Sequence of chain 2.J:
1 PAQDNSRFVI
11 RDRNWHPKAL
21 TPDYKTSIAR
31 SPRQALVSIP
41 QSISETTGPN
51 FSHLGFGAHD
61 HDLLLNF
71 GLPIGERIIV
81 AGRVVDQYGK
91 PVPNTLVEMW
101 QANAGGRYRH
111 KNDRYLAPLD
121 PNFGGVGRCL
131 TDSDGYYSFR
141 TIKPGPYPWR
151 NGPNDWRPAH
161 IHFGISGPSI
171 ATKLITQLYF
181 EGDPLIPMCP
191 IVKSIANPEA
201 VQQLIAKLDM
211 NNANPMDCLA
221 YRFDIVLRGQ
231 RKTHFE

The small molecule below binds the protein below.
Small molecule (SMILES): O=C(O)c1ccc(O)[n+]([O-])c1

Sequence of chain 2.I:
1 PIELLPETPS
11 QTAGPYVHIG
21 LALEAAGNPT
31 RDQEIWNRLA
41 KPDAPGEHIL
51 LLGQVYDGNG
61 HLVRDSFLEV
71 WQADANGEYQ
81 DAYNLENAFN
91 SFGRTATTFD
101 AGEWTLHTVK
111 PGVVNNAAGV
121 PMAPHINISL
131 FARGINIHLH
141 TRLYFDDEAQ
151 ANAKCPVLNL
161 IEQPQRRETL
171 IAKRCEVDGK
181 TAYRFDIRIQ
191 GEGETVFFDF

Binding-site contacts:
Ligand atom O3 contacts residue HIS162 of chain 2.J at 3.1 Å.
Ligand atom O2 contacts residue ARG133 of chain 2.I at 3.9 Å.
Ligand atom O3 contacts residue ARG157 of chain 2.J at 2.8 Å (salt-bridge).
Ligand atom C5 contacts residue FE1 of chain 2.Y at 4.1 Å.
Ligand atom O4 contacts residue TYR108 of chain 2.J at 3.4 Å (h-bond).
Ligand atom C6 contacts residue FE1 of chain 2.Y at 2.9 Å.
Ligand atom C7 contacts residue PRO15 of chain 2.I at 3.6 Å (hydrophobic).
Ligand atom O4 contacts residue HIS160 of chain 2.J at 3.3 Å (h-bond).
Ligand atom C5 contacts residue TYR147 of chain 2.J at 3.7 Å (hydrophobic).
Ligand atom O3 contacts residue FE1 of chain 2.Y at 2.7 Å.
Ligand atom O1 contacts residue TYR24 of chain 2.J at 2.4 Å (h-bond).
Ligand atom N1 contacts residue FE1 of chain 2.Y at 3.1 Å.
Ligand atom O1 contacts residue THR12 of chain 2.I at 4.1 Å.
Ligand atom C5 contacts residue ARG157 of chain 2.J at 4.1 Å.
Ligand atom O2 contacts residue TRP149 of chain 2.J at 3.5 Å.
Ligand atom O1 contacts residue PRO15 of chain 2.I at 4.0 Å.
Ligand atom C7 contacts residue TRP149 of chain 2.J at 3.9 Å (hydrophobic).
Ligand atom N1 contacts residue PRO15 of chain 2.I at 4.1 Å.
Ligand atom N1 contacts residue ARG157 of chain 2.J at 3.4 Å (salt-bridge).
Ligand atom C2 contacts residue ARG157 of chain 2.J at 4.1 Å.
Ligand atom C4 contacts residue TRP149 of chain 2.J at 3.9 Å (hydrophobic).
Ligand atom O4 contacts residue ARG157 of chain 2.J at 3.7 Å.
Ligand atom O1 contacts residue ARG133 of chain 2.I at 3.8 Å.
Ligand atom O3 contacts residue GLN177 of chain 2.J at 3.9 Å.
Ligand atom C2 contacts residue PRO15 of chain 2.I at 3.6 Å (hydrophobic).
Ligand atom O4 contacts residue FE1 of chain 2.Y at 2.2 Å.
Ligand atom C3 contacts residue PRO15 of chain 2.I at 3.3 Å (hydrophobic).
Ligand atom O2 contacts residue PRO15 of chain 2.I at 4.1 Å.
Ligand atom O1 contacts residue ILE191 of chain 2.J at 3.6 Å.
Ligand atom O4 contacts residue TYR147 of chain 2.J at 4.0 Å.
Ligand atom C4 contacts residue PRO15 of chain 2.I at 3.6 Å (hydrophobic).
Ligand atom C3 contacts residue TRP149 of chain 2.J at 4.1 Å (hydrophobic).
Ligand atom C5 contacts residue PRO15 of chain 2.I at 4.1 Å (hydrophobic).
Ligand atom C3 contacts residue ILE191 of chain 2.J at 4.0 Å (hydrophobic).
Ligand atom C2 contacts residue ILE191 of chain 2.J at 3.5 Å (hydrophobic).
Ligand atom C7 contacts residue ILE191 of chain 2.J at 4.0 Å (hydrophobic).
Ligand atom C2 contacts residue GLY14 of chain 2.I at 3.9 Å.
Ligand atom O3 contacts residue HIS160 of chain 2.J at 3.5 Å (h-bond).
Ligand atom C6 contacts residue ARG157 of chain 2.J at 3.8 Å.
Ligand atom C7 contacts residue TYR24 of chain 2.J at 3.6 Å (hydrophobic).